Sequence of chain 1.B:
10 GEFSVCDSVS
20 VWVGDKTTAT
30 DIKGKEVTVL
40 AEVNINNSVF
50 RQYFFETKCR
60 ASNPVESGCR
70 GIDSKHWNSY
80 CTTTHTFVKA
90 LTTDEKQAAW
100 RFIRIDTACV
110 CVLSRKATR

Binding-site contacts:
Ligand atom C4 contacts residue PHE88 of chain 1.C at 4.0 Å (hydrophobic).
Ligand atom C5 contacts residue PHE88 of chain 1.C at 3.6 Å (hydrophobic).
Ligand atom C7 contacts residue ASN78 of chain 1.C at 3.1 Å.
Ligand atom C4 contacts residue ASN78 of chain 1.C at 4.1 Å.
Ligand atom C3 contacts residue ASN78 of chain 1.C at 3.7 Å.
Ligand atom C1 contacts residue PHE88 of chain 1.C at 4.5 Å (hydrophobic).
Ligand atom C3 contacts residue PHE88 of chain 1.C at 4.0 Å (hydrophobic).
Ligand atom O4 contacts residue PHE88 of chain 1.C at 3.2 Å.
Ligand atom O5 contacts residue ASN78 of chain 1.C at 2.3 Å (h-bond).
Ligand atom C1 contacts residue ASN78 of chain 1.C at 1.4 Å.
Ligand atom O7 contacts residue ASN78 of chain 1.C at 3.0 Å (h-bond).
Ligand atom N2 contacts residue ASN78 of chain 1.C at 2.9 Å (h-bond).
Ligand atom C6 contacts residue PHE88 of chain 1.C at 3.9 Å (hydrophobic).
Ligand atom O5 contacts residue PHE88 of chain 1.C at 4.5 Å.
Ligand atom C8 contacts residue SER61 of chain 1.B at 4.2 Å.
Ligand atom C5 contacts residue ASN78 of chain 1.C at 3.6 Å.
Ligand atom C6 contacts residue TYR91 of chain 1.C at 4.2 Å (hydrophobic).
Ligand atom C8 contacts residue ASN62 of chain 1.B at 3.9 Å.
Ligand atom C8 contacts residue ASN78 of chain 1.C at 4.3 Å.
Ligand atom C8 contacts residue TYR79 of chain 1.B at 3.8 Å (hydrophobic).
Ligand atom C2 contacts residue ASN78 of chain 1.C at 2.4 Å.
Ligand atom O6 contacts residue PHE88 of chain 1.C at 4.0 Å.
Ligand atom O6 contacts residue TYR91 of chain 1.C at 4.2 Å.
Ligand atom O6 contacts residue LEU81 of chain 1.C at 4.4 Å.

This protein binds this small molecule.
Small molecule (SMILES): CC(=O)N[C@H]1[C@H](O[C@H]2[C@H](O)[C@@H](NC(C)=O)CO[C@@H]2CO)O[C@H](CO)[C@@H](O)[C@@H]1O

Sequence of chain 1.C:
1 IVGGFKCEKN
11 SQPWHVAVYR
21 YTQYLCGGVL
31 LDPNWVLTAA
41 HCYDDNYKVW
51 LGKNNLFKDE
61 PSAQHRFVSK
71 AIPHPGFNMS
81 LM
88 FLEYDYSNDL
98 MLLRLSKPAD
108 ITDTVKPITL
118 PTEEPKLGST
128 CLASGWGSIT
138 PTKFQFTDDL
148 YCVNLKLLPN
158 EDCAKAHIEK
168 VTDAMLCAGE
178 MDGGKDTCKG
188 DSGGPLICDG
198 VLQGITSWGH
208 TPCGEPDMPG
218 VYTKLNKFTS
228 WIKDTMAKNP